Sequence of chain 1.A:
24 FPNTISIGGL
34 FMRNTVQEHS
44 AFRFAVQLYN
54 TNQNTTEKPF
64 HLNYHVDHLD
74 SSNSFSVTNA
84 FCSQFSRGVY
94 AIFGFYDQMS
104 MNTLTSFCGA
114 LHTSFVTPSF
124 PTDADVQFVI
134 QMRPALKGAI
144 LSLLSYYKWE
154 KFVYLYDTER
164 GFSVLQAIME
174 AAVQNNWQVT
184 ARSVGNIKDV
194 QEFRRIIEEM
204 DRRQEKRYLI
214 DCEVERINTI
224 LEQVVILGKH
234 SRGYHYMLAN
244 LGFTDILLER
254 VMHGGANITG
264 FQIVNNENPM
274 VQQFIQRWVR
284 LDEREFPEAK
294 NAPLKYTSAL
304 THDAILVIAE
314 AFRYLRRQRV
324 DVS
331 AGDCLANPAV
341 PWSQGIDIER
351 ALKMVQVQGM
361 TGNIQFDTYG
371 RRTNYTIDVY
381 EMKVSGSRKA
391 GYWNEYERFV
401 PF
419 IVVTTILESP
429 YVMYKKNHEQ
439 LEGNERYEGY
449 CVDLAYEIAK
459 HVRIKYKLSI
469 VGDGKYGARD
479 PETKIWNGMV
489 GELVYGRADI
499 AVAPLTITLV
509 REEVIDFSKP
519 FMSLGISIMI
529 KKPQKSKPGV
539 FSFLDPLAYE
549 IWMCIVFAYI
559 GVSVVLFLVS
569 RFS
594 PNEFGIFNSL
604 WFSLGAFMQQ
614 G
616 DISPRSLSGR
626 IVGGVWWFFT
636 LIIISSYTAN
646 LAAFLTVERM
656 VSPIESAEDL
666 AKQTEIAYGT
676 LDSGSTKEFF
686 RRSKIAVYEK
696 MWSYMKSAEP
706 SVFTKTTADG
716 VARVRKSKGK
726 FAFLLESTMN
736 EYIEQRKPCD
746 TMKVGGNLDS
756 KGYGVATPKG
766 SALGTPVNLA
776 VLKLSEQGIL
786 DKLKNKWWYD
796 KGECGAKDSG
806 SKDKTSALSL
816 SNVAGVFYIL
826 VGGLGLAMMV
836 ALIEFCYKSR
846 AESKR

Binding-site contacts:
Ligand atom C1 contacts residue LYS383 of chain 1.A at 3.3 Å.
Ligand atom O3 contacts residue ALA767 of chain 1.A at 3.8 Å.
Ligand atom O7 contacts residue ASN260 of chain 1.A at 3.7 Å.
Ligand atom O6 contacts residue LYS383 of chain 1.A at 4.0 Å.
Ligand atom O3 contacts residue ASN260 of chain 1.A at 3.5 Å (h-bond).
Ligand atom N2 contacts residue ASN260 of chain 1.A at 3.5 Å (h-bond).
Ligand atom O5 contacts residue ASN260 of chain 1.A at 2.3 Å (h-bond).
Ligand atom C5 contacts residue LYS383 of chain 1.A at 3.2 Å.
Ligand atom C7 contacts residue ASN260 of chain 1.A at 4.0 Å.
Ligand atom C6 contacts residue LYS383 of chain 1.A at 3.7 Å.
Ligand atom C3 contacts residue ASN260 of chain 1.A at 3.5 Å.
Ligand atom C5 contacts residue ASN260 of chain 1.A at 3.6 Å.
Ligand atom C2 contacts residue LYS383 of chain 1.A at 4.4 Å.
Ligand atom C2 contacts residue ASN260 of chain 1.A at 2.5 Å.
Ligand atom N2 contacts residue LYS383 of chain 1.A at 4.5 Å.
Ligand atom C1 contacts residue ASN260 of chain 1.A at 1.4 Å.
Ligand atom O5 contacts residue LYS383 of chain 1.A at 3.1 Å (salt-bridge).
Ligand atom C4 contacts residue ASN260 of chain 1.A at 4.2 Å.

A small-molecule ligand and the protein it binds are described below.
Small molecule (SMILES): CC(=O)N[C@H]1[C@H](O[C@H]2[C@H](O)[C@@H](NC(C)=O)CO[C@@H]2CO)O[C@H](CO)[C@@H](O)[C@@H]1O